A small-molecule ligand and the protein it binds are described below.
Small molecule (SMILES): O=C([O-])C(=O)[O-]

Binding-site contacts:
Ligand atom O2 contacts residue ALA209 of chain 1.E at 3.4 Å.
Ligand atom C1 contacts residue THR244 of chain 1.E at 4.2 Å.
Ligand atom C2 contacts residue GLY211 of chain 1.E at 4.0 Å.
Ligand atom C2 contacts residue MG1 of chain 1.CA at 3.0 Å.
Ligand atom O3 contacts residue ALA209 of chain 1.E at 4.4 Å.
Ligand atom O1 contacts residue ARG87 of chain 1.E at 4.0 Å.
Ligand atom O4 contacts residue MG1 of chain 1.CA at 2.3 Å.
Ligand atom O4 contacts residue GLU188 of chain 1.E at 2.8 Å (salt-bridge).
Ligand atom O1 contacts residue ALA209 of chain 1.E at 4.2 Å.
Ligand atom O2 contacts residue GLY211 of chain 1.E at 3.0 Å (h-bond).
Ligand atom C2 contacts residue ALA209 of chain 1.E at 3.6 Å (hydrophobic).
Ligand atom C1 contacts residue ASP212 of chain 1.E at 4.3 Å.
Ligand atom O4 contacts residue ASP212 of chain 1.E at 2.5 Å (salt-bridge).
Ligand atom O1 contacts residue LYS186 of chain 1.E at 3.4 Å (salt-bridge).
Ligand atom O3 contacts residue GLU188 of chain 1.E at 3.1 Å (salt-bridge).
Ligand atom C2 contacts residue ASP212 of chain 1.E at 3.8 Å.
Ligand atom O2 contacts residue ASP212 of chain 1.E at 3.8 Å.
Ligand atom O3 contacts residue MG1 of chain 1.CA at 2.0 Å.
Ligand atom O1 contacts residue MG1 of chain 1.CA at 4.1 Å.
Ligand atom C2 contacts residue GLU188 of chain 1.E at 3.4 Å.
Ligand atom C1 contacts residue LYS186 of chain 1.E at 3.4 Å.
Ligand atom C1 contacts residue GLU188 of chain 1.E at 3.6 Å.
Ligand atom O1 contacts residue MET276 of chain 1.E at 4.3 Å.
Ligand atom O2 contacts residue MG1 of chain 1.CA at 4.2 Å.
Ligand atom O1 contacts residue MET207 of chain 1.E at 4.3 Å.
Ligand atom O3 contacts residue LYS186 of chain 1.E at 2.7 Å (salt-bridge).
Ligand atom O4 contacts residue GLY211 of chain 1.E at 3.9 Å.
Ligand atom O2 contacts residue ARG210 of chain 1.E at 3.7 Å.
Ligand atom C2 contacts residue THR244 of chain 1.E at 3.7 Å.
Ligand atom C1 contacts residue MG1 of chain 1.CA at 2.9 Å.
Ligand atom O2 contacts residue THR244 of chain 1.E at 2.7 Å (h-bond).
Ligand atom O1 contacts residue THR244 of chain 1.E at 3.7 Å.
Ligand atom O4 contacts residue ALA209 of chain 1.E at 4.1 Å.
Ligand atom O2 contacts residue GLU188 of chain 1.E at 4.4 Å.
Ligand atom C1 contacts residue ALA209 of chain 1.E at 3.9 Å (hydrophobic).
Ligand atom O3 contacts residue ASP212 of chain 1.E at 3.8 Å.

Sequence of chain 1.E:
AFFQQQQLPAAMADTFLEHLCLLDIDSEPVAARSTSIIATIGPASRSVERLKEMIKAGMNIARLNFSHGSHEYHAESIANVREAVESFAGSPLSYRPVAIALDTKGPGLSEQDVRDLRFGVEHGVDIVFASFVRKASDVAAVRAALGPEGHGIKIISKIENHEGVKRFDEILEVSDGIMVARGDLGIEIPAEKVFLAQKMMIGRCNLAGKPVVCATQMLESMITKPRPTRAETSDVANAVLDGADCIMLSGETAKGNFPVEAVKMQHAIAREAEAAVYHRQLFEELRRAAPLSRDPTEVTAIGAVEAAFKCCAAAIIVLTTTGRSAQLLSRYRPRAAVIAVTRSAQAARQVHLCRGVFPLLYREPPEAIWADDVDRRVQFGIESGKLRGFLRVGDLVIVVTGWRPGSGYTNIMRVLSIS